Sequence of chain 1.A:
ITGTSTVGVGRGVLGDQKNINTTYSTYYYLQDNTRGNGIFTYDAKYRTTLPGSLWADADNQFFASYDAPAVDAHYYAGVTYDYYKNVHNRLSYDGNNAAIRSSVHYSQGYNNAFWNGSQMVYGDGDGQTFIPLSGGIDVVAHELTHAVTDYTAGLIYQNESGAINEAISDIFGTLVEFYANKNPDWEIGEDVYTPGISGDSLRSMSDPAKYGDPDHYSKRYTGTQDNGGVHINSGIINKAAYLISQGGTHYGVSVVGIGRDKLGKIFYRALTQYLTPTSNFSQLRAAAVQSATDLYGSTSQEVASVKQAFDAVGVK

This protein binds this small molecule.
Small molecule (SMILES): O[C@@H]1[C@@H](O)[C@@H](O)OC[C@H]1O

Binding-site contacts:
Ligand atom C1 contacts residue GLY52 of chain 1.A at 4.1 Å.
Ligand atom C4 contacts residue GLY52 of chain 1.A at 4.0 Å.
Ligand atom C3 contacts residue GLY52 of chain 1.A at 4.2 Å.
Ligand atom O5 contacts residue SER53 of chain 1.A at 3.9 Å.
Ligand atom C4 contacts residue SER53 of chain 1.A at 3.1 Å.
Ligand atom C2 contacts residue GLY52 of chain 1.A at 3.6 Å.
Ligand atom C5 contacts residue GLY52 of chain 1.A at 4.4 Å.
Ligand atom C5 contacts residue XYP1 of chain 1.L at 3.8 Å.
Ligand atom C5 contacts residue SER53 of chain 1.A at 3.1 Å.
Ligand atom O5 contacts residue XYP1 of chain 1.L at 2.9 Å (h-bond).
Ligand atom C1 contacts residue XYP1 of chain 1.L at 3.7 Å.
Ligand atom O4 contacts residue SER53 of chain 1.A at 3.3 Å (h-bond).
Ligand atom O3 contacts residue GLY52 of chain 1.A at 4.2 Å.
Ligand atom O5 contacts residue GLY52 of chain 1.A at 3.9 Å.